Sequence of chain 1.B:
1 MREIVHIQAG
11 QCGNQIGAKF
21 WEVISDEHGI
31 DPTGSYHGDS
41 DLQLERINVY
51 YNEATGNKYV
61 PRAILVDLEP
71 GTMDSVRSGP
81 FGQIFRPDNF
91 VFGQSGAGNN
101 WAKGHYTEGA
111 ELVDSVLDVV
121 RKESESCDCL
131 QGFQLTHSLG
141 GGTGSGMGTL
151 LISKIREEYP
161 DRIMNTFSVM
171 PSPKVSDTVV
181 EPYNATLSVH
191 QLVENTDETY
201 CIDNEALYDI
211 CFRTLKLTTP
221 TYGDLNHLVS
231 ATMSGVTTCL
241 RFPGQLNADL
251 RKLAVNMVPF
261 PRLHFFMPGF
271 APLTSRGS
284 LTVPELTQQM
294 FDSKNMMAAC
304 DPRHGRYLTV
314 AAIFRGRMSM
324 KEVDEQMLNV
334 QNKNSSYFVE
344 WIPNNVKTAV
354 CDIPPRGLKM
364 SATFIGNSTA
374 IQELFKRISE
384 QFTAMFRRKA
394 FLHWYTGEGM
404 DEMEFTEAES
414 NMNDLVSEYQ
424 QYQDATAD

This small molecule binds to this protein.
Small molecule (SMILES): COc1ccc(/N=N/c2cc(OC)c(OC)c(OC)c2)cc1O

Binding-site contacts:
Ligand atom C2 contacts residue MET257 of chain 1.B at 3.7 Å (hydrophobic).
Ligand atom O2 contacts residue ASP249 of chain 1.B at 3.2 Å (salt-bridge).
Ligand atom C15 contacts residue ASN256 of chain 1.B at 3.6 Å.
Ligand atom O4 contacts residue ASN256 of chain 1.B at 3.5 Å (h-bond).
Ligand atom C3 contacts residue LYS350 of chain 1.B at 3.5 Å.
Ligand atom C contacts residue THR312 of chain 1.B at 3.7 Å.
Ligand atom C6 contacts residue LEU253 of chain 1.B at 3.5 Å (hydrophobic).
Ligand atom C7 contacts residue LEU253 of chain 1.B at 3.8 Å (hydrophobic).
Ligand atom O4 contacts residue ALA180 of chain 1.A at 3.5 Å.
Ligand atom C5 contacts residue LEU253 of chain 1.B at 3.7 Å (hydrophobic).
Ligand atom C14 contacts residue LYS350 of chain 1.B at 3.6 Å.
Ligand atom C10 contacts residue LEU240 of chain 1.B at 3.6 Å (hydrophobic).
Ligand atom C3 contacts residue MET257 of chain 1.B at 3.6 Å (hydrophobic).
Ligand atom C10 contacts residue ALA248 of chain 1.B at 3.4 Å (hydrophobic).
Ligand atom O contacts residue ASN347 of chain 1.B at 3.7 Å.
Ligand atom O4 contacts residue THR179 of chain 1.A at 3.1 Å (h-bond).
Ligand atom C14 contacts residue THR179 of chain 1.A at 3.8 Å.
Ligand atom C contacts residue ASN348 of chain 1.B at 3.6 Å.
Ligand atom C14 contacts residue ASN256 of chain 1.B at 3.6 Å.
Ligand atom C4 contacts residue LYS350 of chain 1.B at 3.6 Å.
Ligand atom C contacts residue ASN256 of chain 1.B at 3.5 Å.
Ligand atom C12 contacts residue ASP249 of chain 1.B at 3.6 Å.
Ligand atom C15 contacts residue LYS350 of chain 1.B at 3.6 Å.
Ligand atom C contacts residue VAL181 of chain 1.A at 3.7 Å (hydrophobic).
Ligand atom C2 contacts residue VAL313 of chain 1.B at 3.7 Å (hydrophobic).
Ligand atom C10 contacts residue CYS239 of chain 1.B at 3.6 Å (hydrophobic).
Ligand atom O3 contacts residue ASP249 of chain 1.B at 2.9 Å (salt-bridge).
Ligand atom O3 contacts residue ALA248 of chain 1.B at 3.5 Å.
Ligand atom C8 contacts residue VAL236 of chain 1.B at 3.5 Å (hydrophobic).
Ligand atom C8 contacts residue ILE316 of chain 1.B at 3.5 Å (hydrophobic).
Ligand atom C3 contacts residue ALA314 of chain 1.B at 3.9 Å (hydrophobic).
Ligand atom C12 contacts residue LYS252 of chain 1.B at 3.5 Å.
Ligand atom C11 contacts residue ASP249 of chain 1.B at 3.8 Å.
Ligand atom O1 contacts residue VAL236 of chain 1.B at 3.8 Å.
Ligand atom C2 contacts residue LYS350 of chain 1.B at 3.5 Å.
Ligand atom C1 contacts residue LYS350 of chain 1.B at 3.6 Å.
Ligand atom O2 contacts residue ALA248 of chain 1.B at 3.8 Å.
Ligand atom O4 contacts residue VAL181 of chain 1.A at 3.2 Å (h-bond).
Ligand atom O contacts residue VAL181 of chain 1.A at 3.6 Å.
Ligand atom C12 contacts residue ALA248 of chain 1.B at 3.5 Å (hydrophobic).

Sequence of chain 1.A:
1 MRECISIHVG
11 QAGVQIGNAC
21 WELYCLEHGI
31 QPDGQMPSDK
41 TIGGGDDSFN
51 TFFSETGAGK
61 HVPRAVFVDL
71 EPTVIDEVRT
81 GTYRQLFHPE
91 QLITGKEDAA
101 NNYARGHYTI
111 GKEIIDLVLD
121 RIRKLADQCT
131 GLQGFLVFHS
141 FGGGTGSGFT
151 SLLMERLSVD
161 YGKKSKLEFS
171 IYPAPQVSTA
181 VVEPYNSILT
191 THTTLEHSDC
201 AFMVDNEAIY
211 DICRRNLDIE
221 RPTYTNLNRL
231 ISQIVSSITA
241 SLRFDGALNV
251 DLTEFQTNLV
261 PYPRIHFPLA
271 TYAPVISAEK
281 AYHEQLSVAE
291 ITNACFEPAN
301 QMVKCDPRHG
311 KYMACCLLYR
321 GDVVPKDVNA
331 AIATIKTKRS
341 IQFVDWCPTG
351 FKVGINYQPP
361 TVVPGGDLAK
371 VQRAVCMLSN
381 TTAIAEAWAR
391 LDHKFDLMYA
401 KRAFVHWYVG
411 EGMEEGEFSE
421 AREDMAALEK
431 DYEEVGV